Sequence of chain 1.B:
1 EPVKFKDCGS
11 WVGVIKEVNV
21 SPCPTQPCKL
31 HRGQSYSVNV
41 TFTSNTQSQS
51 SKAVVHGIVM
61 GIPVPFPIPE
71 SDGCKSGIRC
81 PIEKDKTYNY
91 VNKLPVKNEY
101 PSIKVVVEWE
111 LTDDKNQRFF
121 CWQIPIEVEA

Binding-site contacts:
Ligand atom C26 contacts residue PHE66 of chain 1.B at 4.3 Å (hydrophobic).
Ligand atom C57 contacts residue LEU30 of chain 1.B at 4.3 Å (hydrophobic).
Ligand atom C12 contacts residue VAL59 of chain 1.B at 3.9 Å (hydrophobic).
Ligand atom C48 contacts residue LEU30 of chain 1.B at 3.9 Å (hydrophobic).
Ligand atom C35 contacts residue VAL107 of chain 1.B at 4.0 Å (hydrophobic).
Ligand atom C44 contacts residue VAL59 of chain 1.B at 4.0 Å (hydrophobic).
Ligand atom C60 contacts residue LEU30 of chain 1.B at 4.2 Å (hydrophobic).
Ligand atom C32 contacts residue PHE66 of chain 1.B at 3.9 Å (hydrophobic).
Ligand atom C60 contacts residue TRP109 of chain 1.B at 4.4 Å (hydrophobic).
Ligand atom C50 contacts residue PRO95 of chain 1.B at 4.2 Å (hydrophobic).
Ligand atom C15 contacts residue GLY57 of chain 1.B at 3.9 Å.
Ligand atom C40 contacts residue ILE126 of chain 1.B at 4.0 Å (hydrophobic).
Ligand atom C54 contacts residue LEU94 of chain 1.B at 3.7 Å (hydrophobic).
Ligand atom C69 contacts residue VAL38 of chain 1.B at 4.3 Å (hydrophobic).
Ligand atom C44 contacts residue VAL105 of chain 1.B at 4.1 Å (hydrophobic).
Ligand atom C69 contacts residue VAL20 of chain 1.B at 3.9 Å (hydrophobic).
Ligand atom C9 contacts residue VAL59 of chain 1.B at 4.0 Å (hydrophobic).
Ligand atom C69 contacts residue TYR36 of chain 1.B at 3.9 Å (hydrophobic).
Ligand atom C65 contacts residue VAL20 of chain 1.B at 4.1 Å (hydrophobic).
Ligand atom C13 contacts residue VAL64 of chain 1.B at 3.8 Å (hydrophobic).
Ligand atom C1 contacts residue PRO101 of chain 1.B at 4.0 Å (hydrophobic).
Ligand atom C32 contacts residue GLY57 of chain 1.B at 4.0 Å.
Ligand atom C35 contacts residue PHE66 of chain 1.B at 4.2 Å (hydrophobic).
Ligand atom C15 contacts residue PHE66 of chain 1.B at 4.0 Å (hydrophobic).
Ligand atom C44 contacts residue PRO101 of chain 1.B at 4.3 Å (hydrophobic).
Ligand atom C23 contacts residue TYR100 of chain 1.B at 3.6 Å (hydrophobic).
Ligand atom C4 contacts residue PRO101 of chain 1.B at 3.5 Å (hydrophobic).
Ligand atom C26 contacts residue TYR100 of chain 1.B at 3.4 Å (hydrophobic).
Ligand atom C38 contacts residue PHE66 of chain 1.B at 4.1 Å (hydrophobic).
Ligand atom C44 contacts residue ILE103 of chain 1.B at 4.2 Å (hydrophobic).
Ligand atom C69 contacts residue SER37 of chain 1.B at 4.1 Å.
Ligand atom C50 contacts residue VAL96 of chain 1.B at 4.0 Å (hydrophobic).
Ligand atom C18 contacts residue PHE66 of chain 1.B at 4.3 Å (hydrophobic).
Ligand atom C30 contacts residue PHE66 of chain 1.B at 3.7 Å (hydrophobic).
Ligand atom C65 contacts residue ILE124 of chain 1.B at 3.6 Å (hydrophobic).
Ligand atom C13 contacts residue VAL59 of chain 1.B at 3.9 Å (hydrophobic).
Ligand atom C63 contacts residue VAL20 of chain 1.B at 4.2 Å (hydrophobic).
Ligand atom C57 contacts residue LEU94 of chain 1.B at 4.0 Å (hydrophobic).
Ligand atom C50 contacts residue LEU30 of chain 1.B at 3.8 Å (hydrophobic).
Ligand atom C1 contacts residue TYR100 of chain 1.B at 3.6 Å (hydrophobic).

The small molecule below binds the protein below.
Small molecule (SMILES): CC(C)CCC[C@@H](C)[C@H]1CC[C@H]2[C@@H]3CC=C4C[C@@H](OS(=O)(=O)O)CC[C@]4(C)[C@H]3CC[C@]12C